Binding-site contacts:
Ligand atom C4 contacts residue ASN61 of chain 1.B at 4.3 Å.
Ligand atom C1 contacts residue ASN61 of chain 1.B at 1.5 Å.
Ligand atom O6 contacts residue TYR28 of chain 1.B at 3.8 Å.
Ligand atom C3 contacts residue ASN61 of chain 1.B at 3.9 Å.
Ligand atom O5 contacts residue TYR28 of chain 1.B at 3.9 Å.
Ligand atom C7 contacts residue ASN61 of chain 1.B at 3.6 Å.
Ligand atom C5 contacts residue ASN61 of chain 1.B at 3.7 Å.
Ligand atom O5 contacts residue ASN61 of chain 1.B at 2.5 Å (h-bond).
Ligand atom O7 contacts residue ASN61 of chain 1.B at 3.9 Å.
Ligand atom N2 contacts residue ASN61 of chain 1.B at 2.9 Å (h-bond).
Ligand atom C2 contacts residue ASN61 of chain 1.B at 2.5 Å.

This protein binds this small molecule.
Small molecule (SMILES): CC(=O)N[C@@H]1[C@@H](O)[C@H](O)[C@@H](CO)O[C@H]1O

Sequence of chain 1.B:
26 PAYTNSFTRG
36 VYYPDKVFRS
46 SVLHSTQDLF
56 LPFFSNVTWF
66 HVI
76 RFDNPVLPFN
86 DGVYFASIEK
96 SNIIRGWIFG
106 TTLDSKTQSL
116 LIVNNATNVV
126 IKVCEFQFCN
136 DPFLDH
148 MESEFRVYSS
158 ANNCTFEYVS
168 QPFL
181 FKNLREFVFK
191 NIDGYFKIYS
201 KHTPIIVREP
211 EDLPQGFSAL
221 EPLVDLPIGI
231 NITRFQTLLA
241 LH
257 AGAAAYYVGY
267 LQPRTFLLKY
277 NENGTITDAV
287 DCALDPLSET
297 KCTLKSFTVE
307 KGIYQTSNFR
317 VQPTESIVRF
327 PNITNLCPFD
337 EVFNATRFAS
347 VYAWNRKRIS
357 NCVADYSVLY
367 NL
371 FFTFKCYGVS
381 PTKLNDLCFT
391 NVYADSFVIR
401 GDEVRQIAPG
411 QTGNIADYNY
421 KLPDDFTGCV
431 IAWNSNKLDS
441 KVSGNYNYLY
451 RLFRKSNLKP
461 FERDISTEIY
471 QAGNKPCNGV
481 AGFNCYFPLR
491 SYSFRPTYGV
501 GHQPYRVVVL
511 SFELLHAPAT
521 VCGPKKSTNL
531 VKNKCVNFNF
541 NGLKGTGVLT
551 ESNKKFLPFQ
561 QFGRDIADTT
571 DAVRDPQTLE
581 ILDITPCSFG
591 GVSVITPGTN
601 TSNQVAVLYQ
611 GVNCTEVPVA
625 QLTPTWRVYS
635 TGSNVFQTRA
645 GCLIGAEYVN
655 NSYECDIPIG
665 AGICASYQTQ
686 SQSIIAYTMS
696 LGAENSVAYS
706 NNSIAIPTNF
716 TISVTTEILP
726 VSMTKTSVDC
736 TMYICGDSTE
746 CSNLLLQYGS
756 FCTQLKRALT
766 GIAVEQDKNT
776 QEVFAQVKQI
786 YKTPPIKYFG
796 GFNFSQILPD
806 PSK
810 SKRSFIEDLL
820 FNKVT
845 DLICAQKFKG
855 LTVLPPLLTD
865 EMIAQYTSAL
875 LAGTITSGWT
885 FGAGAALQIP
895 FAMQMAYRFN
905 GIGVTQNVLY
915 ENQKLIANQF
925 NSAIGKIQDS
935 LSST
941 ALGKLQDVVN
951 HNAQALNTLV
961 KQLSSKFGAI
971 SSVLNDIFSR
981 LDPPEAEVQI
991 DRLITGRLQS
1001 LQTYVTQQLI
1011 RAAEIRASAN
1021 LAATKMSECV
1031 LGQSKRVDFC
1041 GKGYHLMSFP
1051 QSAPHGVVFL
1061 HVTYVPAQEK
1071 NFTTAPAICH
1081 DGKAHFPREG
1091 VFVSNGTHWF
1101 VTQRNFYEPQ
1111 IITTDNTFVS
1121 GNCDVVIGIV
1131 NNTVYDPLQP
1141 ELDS